Binding-site contacts:
Ligand atom C contacts residue TYR7 of chain 1.D at 3.4 Å (hydrophobic).
Ligand atom N contacts residue ASP77 of chain 1.D at 2.8 Å (salt-bridge).
Ligand atom CG1 contacts residue THR73 of chain 1.D at 3.5 Å.
Ligand atom CD1 contacts residue TYR99 of chain 1.D at 3.4 Å (hydrophobic).
Ligand atom N contacts residue GLU63 of chain 1.D at 3.3 Å (salt-bridge).
Ligand atom CD1 contacts residue ARG97 of chain 1.D at 3.5 Å.
Ligand atom CG1 contacts residue ASP77 of chain 1.D at 3.5 Å.
Ligand atom N contacts residue TYR171 of chain 1.D at 2.5 Å (h-bond).
Ligand atom CB contacts residue GLU63 of chain 1.D at 3.2 Å.
Ligand atom CB contacts residue ASP77 of chain 1.D at 3.2 Å.
Ligand atom OG1 contacts residue GLN155 of chain 1.D at 3.5 Å (h-bond).
Ligand atom CG2 contacts residue HIS70 of chain 1.D at 3.4 Å.
Ligand atom O contacts residue TYR159 of chain 1.D at 2.6 Å (h-bond).
Ligand atom O contacts residue THR73 of chain 1.D at 3.2 Å (h-bond).
Ligand atom OG contacts residue GLU63 of chain 1.D at 2.6 Å (salt-bridge).
Ligand atom O contacts residue LYS66 of chain 1.D at 3.2 Å.
Ligand atom O contacts residue TRP147 of chain 1.D at 2.9 Å (h-bond).
Ligand atom CD2 contacts residue PHE9 of chain 1.D at 3.6 Å (hydrophobic).
Ligand atom CZ2 contacts residue GLN155 of chain 1.D at 3.6 Å.
Ligand atom CD2 contacts residue GLN155 of chain 1.D at 3.7 Å.
Ligand atom N contacts residue TYR99 of chain 1.D at 3.2 Å (h-bond).
Ligand atom OG contacts residue LYS66 of chain 1.D at 3.6 Å.
Ligand atom CD1 contacts residue THR73 of chain 1.D at 3.5 Å.
Ligand atom O contacts residue THR143 of chain 1.D at 3.2 Å (h-bond).
Ligand atom CD2 contacts residue TYR7 of chain 1.D at 3.2 Å (hydrophobic).
Ligand atom CB contacts residue TRP167 of chain 1.D at 3.4 Å (hydrophobic).
Ligand atom CA contacts residue TYR171 of chain 1.D at 3.5 Å (hydrophobic).
Ligand atom O contacts residue HIS70 of chain 1.D at 3.3 Å.
Ligand atom CA contacts residue ASP77 of chain 1.D at 3.5 Å.
Ligand atom O contacts residue TYR84 of chain 1.D at 3.3 Å (h-bond).
Ligand atom CH2 contacts residue GLN155 of chain 1.D at 3.5 Å.
Ligand atom C contacts residue LYS146 of chain 1.D at 3.1 Å.
Ligand atom O contacts residue GLN155 of chain 1.D at 3.6 Å.
Ligand atom O contacts residue TYR7 of chain 1.D at 3.5 Å.
Ligand atom N contacts residue TYR7 of chain 1.D at 2.9 Å (h-bond).
Ligand atom CB contacts residue TYR99 of chain 1.D at 3.4 Å (hydrophobic).
Ligand atom O contacts residue LYS146 of chain 1.D at 2.8 Å (salt-bridge).
Ligand atom CA contacts residue GLU63 of chain 1.D at 3.4 Å.
Ligand atom CG2 contacts residue TYR116 of chain 1.D at 3.6 Å (hydrophobic).
Ligand atom CA contacts residue TYR7 of chain 1.D at 3.3 Å (hydrophobic).

The small molecule below binds the protein below.
Small molecule (SMILES): CC[C@H](C)[C@H](NC(=O)[C@H](CC1=CN=C2CC=CC=C12)NC(=O)[C@H](CCSC)NC(=O)[C@H](CC(C)C)NC(=O)[C@H](CC(C)C)NC(=O)[C@@H](N)CO)C(=O)N[C@H](C(=O)N[C@@H](CCC(N)=O)C(=O)N[C@H](C=O)C(C)C)[C@@H](C)O

Sequence of chain 1.D:
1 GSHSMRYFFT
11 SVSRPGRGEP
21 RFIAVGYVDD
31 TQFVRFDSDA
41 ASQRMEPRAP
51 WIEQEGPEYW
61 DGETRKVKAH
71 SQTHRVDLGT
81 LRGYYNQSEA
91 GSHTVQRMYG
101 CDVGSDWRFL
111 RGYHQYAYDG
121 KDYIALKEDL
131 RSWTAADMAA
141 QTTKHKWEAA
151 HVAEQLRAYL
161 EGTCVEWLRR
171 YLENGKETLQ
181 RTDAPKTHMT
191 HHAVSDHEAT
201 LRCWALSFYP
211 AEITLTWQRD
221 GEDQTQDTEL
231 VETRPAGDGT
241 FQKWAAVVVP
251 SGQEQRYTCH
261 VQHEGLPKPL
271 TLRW